Sequence of chain 1.B:
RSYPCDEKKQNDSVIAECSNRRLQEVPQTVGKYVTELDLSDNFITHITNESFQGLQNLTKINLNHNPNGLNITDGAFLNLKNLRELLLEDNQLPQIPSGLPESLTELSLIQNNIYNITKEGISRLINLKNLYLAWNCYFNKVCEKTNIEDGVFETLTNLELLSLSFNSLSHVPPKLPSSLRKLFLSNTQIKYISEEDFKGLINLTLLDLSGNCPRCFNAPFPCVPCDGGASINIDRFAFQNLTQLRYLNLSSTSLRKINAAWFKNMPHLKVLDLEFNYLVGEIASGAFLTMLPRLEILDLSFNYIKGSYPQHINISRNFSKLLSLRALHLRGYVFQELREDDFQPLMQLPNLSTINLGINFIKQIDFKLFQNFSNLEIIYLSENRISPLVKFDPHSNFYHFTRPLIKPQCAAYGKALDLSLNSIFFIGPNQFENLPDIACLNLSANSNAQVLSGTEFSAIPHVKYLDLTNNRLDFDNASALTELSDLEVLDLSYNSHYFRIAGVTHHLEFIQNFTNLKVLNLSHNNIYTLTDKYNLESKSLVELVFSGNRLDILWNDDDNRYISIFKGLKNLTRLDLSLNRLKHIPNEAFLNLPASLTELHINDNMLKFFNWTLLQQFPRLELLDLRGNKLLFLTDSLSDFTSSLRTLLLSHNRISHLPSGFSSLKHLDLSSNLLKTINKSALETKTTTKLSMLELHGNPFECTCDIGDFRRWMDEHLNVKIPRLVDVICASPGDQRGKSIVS

Binding-site contacts:
Ligand atom C7 contacts residue ASN271 of chain 1.B at 3.7 Å.
Ligand atom O3 contacts residue ASN444 of chain 1.B at 3.7 Å.
Ligand atom C5 contacts residue ASN271 of chain 1.B at 3.6 Å.
Ligand atom C1 contacts residue ASP230 of chain 1.B at 3.6 Å.
Ligand atom C6 contacts residue ASN444 of chain 1.B at 3.9 Å.
Ligand atom O7 contacts residue PHE445 of chain 1.B at 2.9 Å (h-bond).
Ligand atom N2 contacts residue SER232 of chain 1.B at 3.8 Å.
Ligand atom C8 contacts residue TYR446 of chain 1.B at 3.7 Å (hydrophobic).
Ligand atom N2 contacts residue LEU228 of chain 1.B at 4.0 Å.
Ligand atom C4 contacts residue ASN444 of chain 1.B at 4.0 Å.
Ligand atom O6 contacts residue HIS442 of chain 1.B at 2.5 Å (h-bond).
Ligand atom C8 contacts residue SER208 of chain 1.B at 3.2 Å.
Ligand atom C2 contacts residue ASN271 of chain 1.B at 2.4 Å.
Ligand atom C8 contacts residue PHE445 of chain 1.B at 4.0 Å (hydrophobic).
Ligand atom C7 contacts residue LYS204 of chain 1.B at 4.0 Å.
Ligand atom C7 contacts residue SER232 of chain 1.B at 3.9 Å.
Ligand atom C7 contacts residue LEU228 of chain 1.B at 3.4 Å (hydrophobic).
Ligand atom O7 contacts residue ASN271 of chain 1.B at 4.0 Å.
Ligand atom O6 contacts residue TYR269 of chain 1.B at 3.7 Å.
Ligand atom O5 contacts residue ASN271 of chain 1.B at 2.3 Å (h-bond).
Ligand atom C8 contacts residue TYR269 of chain 1.B at 3.5 Å (hydrophobic).
Ligand atom O4 contacts residue PHE206 of chain 1.B at 3.5 Å.
Ligand atom C8 contacts residue LEU228 of chain 1.B at 3.5 Å (hydrophobic).
Ligand atom C3 contacts residue ASN271 of chain 1.B at 3.8 Å.
Ligand atom O3 contacts residue SER443 of chain 1.B at 4.0 Å.
Ligand atom O7 contacts residue LYS204 of chain 1.B at 3.0 Å (salt-bridge).
Ligand atom O7 contacts residue TYR446 of chain 1.B at 3.7 Å.
Ligand atom C7 contacts residue ASP230 of chain 1.B at 3.8 Å.
Ligand atom N2 contacts residue ASN271 of chain 1.B at 3.0 Å (h-bond).
Ligand atom C7 contacts residue TYR446 of chain 1.B at 3.9 Å (hydrophobic).
Ligand atom N2 contacts residue ASP230 of chain 1.B at 2.8 Å (salt-bridge).
Ligand atom C1 contacts residue ASN271 of chain 1.B at 1.4 Å.
Ligand atom O7 contacts residue ASN444 of chain 1.B at 3.3 Å (h-bond).
Ligand atom C8 contacts residue SER232 of chain 1.B at 3.5 Å.
Ligand atom C6 contacts residue HIS442 of chain 1.B at 2.8 Å.
Ligand atom C8 contacts residue ASP230 of chain 1.B at 3.9 Å.
Ligand atom C7 contacts residue PHE445 of chain 1.B at 4.0 Å (hydrophobic).
Ligand atom O7 contacts residue LEU228 of chain 1.B at 3.4 Å.
Ligand atom C3 contacts residue ASP230 of chain 1.B at 3.8 Å.
Ligand atom C2 contacts residue ASP230 of chain 1.B at 3.5 Å.

A protein and the small-molecule ligand that binds it are described below.
Small molecule (SMILES): CC(=O)N[C@H]1[C@H](O[C@H]2[C@H](O)[C@@H](NC(C)=O)CO[C@@H]2CO)O[C@H](CO)[C@@H](O)[C@@H]1O